A small-molecule ligand and the protein it binds are described below.
Small molecule (SMILES): CC(=O)N[C@@H]1[C@@H](O)[C@H](O)[C@@H](CO)O[C@H]1O

Binding-site contacts:
Ligand atom C1 contacts residue ASN371 of chain 1.B at 1.4 Å.
Ligand atom O6 contacts residue SER398 of chain 1.B at 4.0 Å.
Ligand atom O5 contacts residue ASN371 of chain 1.B at 2.4 Å (h-bond).
Ligand atom C6 contacts residue SER398 of chain 1.B at 4.3 Å.
Ligand atom C5 contacts residue ASN371 of chain 1.B at 2.9 Å.
Ligand atom O3 contacts residue ASN371 of chain 1.B at 2.7 Å (h-bond).
Ligand atom N2 contacts residue ASN371 of chain 1.B at 3.7 Å.
Ligand atom C2 contacts residue ASN371 of chain 1.B at 2.5 Å.
Ligand atom C4 contacts residue ASN371 of chain 1.B at 3.5 Å.
Ligand atom O3 contacts residue SER398 of chain 1.B at 3.7 Å.
Ligand atom O6 contacts residue ASN371 of chain 1.B at 3.7 Å.
Ligand atom C3 contacts residue ASN371 of chain 1.B at 3.0 Å.
Ligand atom C6 contacts residue ASN371 of chain 1.B at 2.6 Å.

Sequence of chain 1.B:
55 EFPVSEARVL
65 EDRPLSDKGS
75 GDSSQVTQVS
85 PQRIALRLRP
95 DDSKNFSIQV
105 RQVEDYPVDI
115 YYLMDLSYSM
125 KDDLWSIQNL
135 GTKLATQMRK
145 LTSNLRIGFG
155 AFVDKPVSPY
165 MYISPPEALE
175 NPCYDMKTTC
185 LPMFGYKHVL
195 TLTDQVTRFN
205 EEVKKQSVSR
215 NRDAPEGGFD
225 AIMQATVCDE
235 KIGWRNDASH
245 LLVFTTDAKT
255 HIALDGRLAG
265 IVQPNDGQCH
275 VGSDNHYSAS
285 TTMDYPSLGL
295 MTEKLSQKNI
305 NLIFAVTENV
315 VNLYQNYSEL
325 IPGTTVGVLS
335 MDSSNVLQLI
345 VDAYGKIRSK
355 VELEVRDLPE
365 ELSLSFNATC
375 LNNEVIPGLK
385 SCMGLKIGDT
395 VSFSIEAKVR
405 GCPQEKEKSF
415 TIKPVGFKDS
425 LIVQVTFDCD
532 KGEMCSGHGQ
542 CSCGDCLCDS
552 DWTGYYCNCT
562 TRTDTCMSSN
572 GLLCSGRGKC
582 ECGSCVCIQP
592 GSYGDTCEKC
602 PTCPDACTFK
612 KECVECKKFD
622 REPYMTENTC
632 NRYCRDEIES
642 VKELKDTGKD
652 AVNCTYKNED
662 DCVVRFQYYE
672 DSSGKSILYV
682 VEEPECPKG